Sequence of chain 1.A:
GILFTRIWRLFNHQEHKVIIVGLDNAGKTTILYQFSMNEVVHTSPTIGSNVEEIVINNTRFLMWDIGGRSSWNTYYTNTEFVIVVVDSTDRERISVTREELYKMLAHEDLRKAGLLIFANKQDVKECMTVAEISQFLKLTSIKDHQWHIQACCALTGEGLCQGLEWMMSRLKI

This protein binds this small molecule.
Small molecule (SMILES): Nc1nc2c(ncn2[C@@H]2O[C@H](CO[P](=O)(O)OP(=O)(O)O)[C@@H](OP(=O)(O)O)[C@H]2O)c(=O)[nH]1

Binding-site contacts:
Ligand atom PA contacts residue GLY28 of chain 1.A at 3.6 Å.
Ligand atom N1 contacts residue ASP128 of chain 1.A at 2.7 Å (salt-bridge).
Ligand atom PB contacts residue ASN26 of chain 1.A at 3.6 Å.
Ligand atom O6 contacts residue ALA159 of chain 1.A at 3.0 Å (h-bond).
Ligand atom O3B contacts residue ASP25 of chain 1.A at 3.1 Å (salt-bridge).
Ligand atom O1A contacts residue THR31 of chain 1.A at 2.7 Å (h-bond).
Ligand atom O1B contacts residue LYS29 of chain 1.A at 2.7 Å (salt-bridge).
Ligand atom O6 contacts residue ASN125 of chain 1.A at 3.0 Å (h-bond).
Ligand atom N2 contacts residue VAL129 of chain 1.A at 3.5 Å.
Ligand atom O6 contacts residue ASP128 of chain 1.A at 3.4 Å (salt-bridge).
Ligand atom O2' contacts residue LEU160 of chain 1.A at 3.6 Å.
Ligand atom N7 contacts residue ALA159 of chain 1.A at 3.5 Å.
Ligand atom C6 contacts residue ASP128 of chain 1.A at 3.5 Å.
Ligand atom O2B contacts residue THR30 of chain 1.A at 2.8 Å (h-bond).
Ligand atom N2 contacts residue ASP128 of chain 1.A at 3.1 Å (salt-bridge).
Ligand atom C5 contacts residue ASN125 of chain 1.A at 3.5 Å.
Ligand atom O1A contacts residue THR30 of chain 1.A at 3.1 Å (h-bond).
Ligand atom O1B contacts residue ALA27 of chain 1.A at 3.3 Å (h-bond).
Ligand atom N7 contacts residue ASN125 of chain 1.A at 2.9 Å (h-bond).
Ligand atom C6 contacts residue LYS126 of chain 1.A at 3.5 Å.
Ligand atom O1B contacts residue GLY28 of chain 1.A at 3.0 Å (h-bond).
Ligand atom O1B contacts residue ASN26 of chain 1.A at 3.6 Å (h-bond).
Ligand atom PB contacts residue LYS29 of chain 1.A at 3.5 Å.
Ligand atom O6 contacts residue CYS158 of chain 1.A at 3.3 Å.
Ligand atom O5' contacts residue THR31 of chain 1.A at 3.6 Å.
Ligand atom O2B contacts residue LYS29 of chain 1.A at 3.6 Å.
Ligand atom C2 contacts residue LEU160 of chain 1.A at 3.6 Å (hydrophobic).
Ligand atom O3A contacts residue ASN26 of chain 1.A at 3.4 Å.
Ligand atom N1 contacts residue LYS126 of chain 1.A at 3.5 Å.
Ligand atom C5' contacts residue ASN26 of chain 1.A at 3.6 Å.
Ligand atom O1A contacts residue LYS29 of chain 1.A at 3.6 Å (salt-bridge).
Ligand atom PA contacts residue THR31 of chain 1.A at 3.7 Å.
Ligand atom C8 contacts residue THR31 of chain 1.A at 3.3 Å.
Ligand atom O3B contacts residue ASN26 of chain 1.A at 2.7 Å (h-bond).
Ligand atom O4' contacts residue LYS126 of chain 1.A at 3.1 Å (salt-bridge).
Ligand atom O3A contacts residue GLY28 of chain 1.A at 3.2 Å (h-bond).
Ligand atom O5' contacts residue GLY28 of chain 1.A at 3.6 Å.
Ligand atom C5 contacts residue LYS126 of chain 1.A at 3.7 Å.
Ligand atom O6 contacts residue LYS126 of chain 1.A at 3.2 Å (salt-bridge).
Ligand atom O1A contacts residue GLY28 of chain 1.A at 3.2 Å.